Binding-site contacts:
Ligand atom C24 contacts residue MN1 of chain 1.E at 2.8 Å.
Ligand atom O25 contacts residue MN1 of chain 1.E at 1.9 Å.
Ligand atom O01 contacts residue MN1 of chain 1.E at 2.2 Å.
Ligand atom N32 contacts residue TYR44 of chain 1.A at 4.0 Å.
Ligand atom O08 contacts residue ILE121 of chain 1.A at 2.8 Å (h-bond).
Ligand atom O25 contacts residue GLU81 of chain 1.A at 3.3 Å (salt-bridge).
Ligand atom C27 contacts residue TYR44 of chain 1.A at 3.9 Å (hydrophobic).
Ligand atom C07 contacts residue HIS61 of chain 1.A at 3.4 Å.
Ligand atom C02 contacts residue MN1 of chain 1.D at 2.8 Å.
Ligand atom C28 contacts residue TYR44 of chain 1.A at 3.5 Å (hydrophobic).
Ligand atom O15 contacts residue ILE58 of chain 1.A at 3.9 Å.
Ligand atom O16 contacts residue ILE58 of chain 1.A at 3.3 Å.
Ligand atom N32 contacts residue GLU46 of chain 1.A at 3.1 Å (salt-bridge).
Ligand atom C02 contacts residue HIS61 of chain 1.A at 3.5 Å.
Ligand atom O01 contacts residue MN1 of chain 1.D at 2.1 Å.
Ligand atom O08 contacts residue HIS61 of chain 1.A at 2.7 Å (h-bond).
Ligand atom O01 contacts residue HIS61 of chain 1.A at 3.0 Å.
Ligand atom C29 contacts residue TYR44 of chain 1.A at 3.6 Å (hydrophobic).
Ligand atom O08 contacts residue MN1 of chain 1.D at 2.2 Å.
Ligand atom C07 contacts residue ILE121 of chain 1.A at 3.9 Å (hydrophobic).
Ligand atom C33 contacts residue GLU46 of chain 1.A at 3.6 Å.
Ligand atom N06 contacts residue TYR131 of chain 1.A at 3.4 Å (h-bond).
Ligand atom C03 contacts residue MN1 of chain 1.E at 3.5 Å.
Ligand atom C30 contacts residue TYR44 of chain 1.A at 3.3 Å (hydrophobic).
Ligand atom O25 contacts residue ASP109 of chain 1.A at 3.9 Å.
Ligand atom C07 contacts residue GLU120 of chain 1.A at 3.5 Å.
Ligand atom O01 contacts residue ASP109 of chain 1.A at 2.8 Å (salt-bridge).
Ligand atom C07 contacts residue MN1 of chain 1.D at 2.8 Å.
Ligand atom C31 contacts residue TYR44 of chain 1.A at 3.5 Å (hydrophobic).
Ligand atom C34 contacts residue ALA40 of chain 1.A at 3.6 Å (hydrophobic).
Ligand atom C02 contacts residue GLU120 of chain 1.A at 3.5 Å.
Ligand atom C33 contacts residue ILE58 of chain 1.A at 3.8 Å (hydrophobic).
Ligand atom C33 contacts residue ALA40 of chain 1.A at 3.9 Å (hydrophobic).
Ligand atom N26 contacts residue MN1 of chain 1.E at 3.9 Å.
Ligand atom O01 contacts residue GLU81 of chain 1.A at 3.4 Å (salt-bridge).
Ligand atom O08 contacts residue GLU120 of chain 1.A at 3.2 Å (salt-bridge).
Ligand atom C24 contacts residue GLU81 of chain 1.A at 3.7 Å.
Ligand atom O01 contacts residue GLU120 of chain 1.A at 3.2 Å (salt-bridge).
Ligand atom O08 contacts residue GLY122 of chain 1.A at 3.9 Å.
Ligand atom C02 contacts residue MN1 of chain 1.E at 3.2 Å.

The protein below binds the small molecule below.
Small molecule (SMILES): O=C(NCCc1ccncc1)c1nc([C@@H]2CCCN2C(=O)OCc2ccccc2)[nH]c(=O)c1O

Sequence of chain 1.A:
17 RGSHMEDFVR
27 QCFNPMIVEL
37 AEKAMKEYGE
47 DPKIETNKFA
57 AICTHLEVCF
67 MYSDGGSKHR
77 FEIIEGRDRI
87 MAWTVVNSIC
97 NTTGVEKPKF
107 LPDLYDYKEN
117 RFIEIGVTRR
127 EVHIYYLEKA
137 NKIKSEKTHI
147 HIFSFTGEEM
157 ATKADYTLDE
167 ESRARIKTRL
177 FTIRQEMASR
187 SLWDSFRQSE